Binding-site contacts:
Ligand atom C5 contacts residue ASN288 of chain 1.C at 3.7 Å.
Ligand atom C3 contacts residue ASN288 of chain 1.C at 3.8 Å.
Ligand atom C1 contacts residue ILE286 of chain 1.C at 3.9 Å (hydrophobic).
Ligand atom C8 contacts residue SER316 of chain 1.C at 3.8 Å.
Ligand atom C5 contacts residue ILE286 of chain 1.C at 4.4 Å (hydrophobic).
Ligand atom O7 contacts residue SER316 of chain 1.C at 4.0 Å.
Ligand atom O7 contacts residue THR317 of chain 1.C at 3.9 Å.
Ligand atom O5 contacts residue ILE286 of chain 1.C at 3.9 Å.
Ligand atom O7 contacts residue ASN288 of chain 1.C at 4.4 Å.
Ligand atom C7 contacts residue THR317 of chain 1.C at 4.4 Å.
Ligand atom O6 contacts residue ARG563 of chain 1.C at 3.7 Å.
Ligand atom C7 contacts residue ASN288 of chain 1.C at 3.7 Å.
Ligand atom C8 contacts residue MET315 of chain 1.C at 3.9 Å (hydrophobic).
Ligand atom C1 contacts residue ASN288 of chain 1.C at 1.5 Å.
Ligand atom O5 contacts residue ASN288 of chain 1.C at 2.5 Å (h-bond).
Ligand atom N2 contacts residue SER316 of chain 1.C at 4.3 Å.
Ligand atom C4 contacts residue ASN288 of chain 1.C at 4.3 Å.
Ligand atom N2 contacts residue ASN288 of chain 1.C at 2.8 Å (h-bond).
Ligand atom C8 contacts residue THR317 of chain 1.C at 4.0 Å.
Ligand atom C2 contacts residue ASN288 of chain 1.C at 2.5 Å.
Ligand atom C7 contacts residue SER316 of chain 1.C at 3.8 Å.
Ligand atom C6 contacts residue ARG563 of chain 1.C at 4.3 Å.

Sequence of chain 1.C:
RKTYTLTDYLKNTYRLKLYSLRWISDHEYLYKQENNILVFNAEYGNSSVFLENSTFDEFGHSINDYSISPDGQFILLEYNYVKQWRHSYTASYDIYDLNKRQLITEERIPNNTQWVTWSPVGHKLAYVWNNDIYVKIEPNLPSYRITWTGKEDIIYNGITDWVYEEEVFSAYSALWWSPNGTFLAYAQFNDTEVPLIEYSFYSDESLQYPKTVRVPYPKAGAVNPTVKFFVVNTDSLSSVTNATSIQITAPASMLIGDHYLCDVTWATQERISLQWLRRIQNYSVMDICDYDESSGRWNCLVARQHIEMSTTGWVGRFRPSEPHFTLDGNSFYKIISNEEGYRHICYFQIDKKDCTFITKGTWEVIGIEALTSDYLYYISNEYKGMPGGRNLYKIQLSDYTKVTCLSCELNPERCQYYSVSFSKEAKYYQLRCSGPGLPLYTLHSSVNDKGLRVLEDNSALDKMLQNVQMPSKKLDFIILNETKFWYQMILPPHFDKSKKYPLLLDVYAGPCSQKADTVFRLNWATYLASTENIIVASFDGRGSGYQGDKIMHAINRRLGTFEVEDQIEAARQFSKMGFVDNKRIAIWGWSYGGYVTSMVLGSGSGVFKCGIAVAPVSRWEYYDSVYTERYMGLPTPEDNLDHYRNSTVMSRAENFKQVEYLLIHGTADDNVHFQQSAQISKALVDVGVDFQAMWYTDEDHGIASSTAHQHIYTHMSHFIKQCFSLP

This small molecule binds to this protein.
Small molecule (SMILES): CC(=O)N[C@@H]1[C@@H](O)[C@H](O)[C@@H](CO)O[C@H]1O